A protein and the small-molecule ligand that binds it are described below.
Small molecule (SMILES): CC(=O)N[C@@H]1[C@@H](O)[C@H](O)[C@@H](CO)O[C@H]1O

Binding-site contacts:
Ligand atom C8 contacts residue ASN118 of chain 33.A at 3.6 Å.
Ligand atom N2 contacts residue TYR90 of chain 33.A at 4.2 Å.
Ligand atom O7 contacts residue TYR90 of chain 33.A at 3.8 Å.
Ligand atom C1 contacts residue ASN118 of chain 33.A at 1.4 Å.
Ligand atom C5 contacts residue THR120 of chain 33.A at 4.0 Å.
Ligand atom C7 contacts residue TYR90 of chain 33.A at 4.2 Å (hydrophobic).
Ligand atom C7 contacts residue ASN118 of chain 33.A at 3.4 Å.
Ligand atom O5 contacts residue PHE119 of chain 33.A at 4.1 Å.
Ligand atom N2 contacts residue ASP67 of chain 33.A at 4.5 Å.
Ligand atom N2 contacts residue ASN118 of chain 33.A at 2.9 Å (h-bond).
Ligand atom O5 contacts residue ASN118 of chain 33.A at 2.4 Å (h-bond).
Ligand atom C5 contacts residue ASN118 of chain 33.A at 3.6 Å.
Ligand atom C1 contacts residue THR120 of chain 33.A at 4.4 Å.
Ligand atom C6 contacts residue THR120 of chain 33.A at 3.4 Å.
Ligand atom O5 contacts residue THR89 of chain 33.A at 4.5 Å.
Ligand atom O6 contacts residue PHE119 of chain 33.A at 3.0 Å (h-bond).
Ligand atom O7 contacts residue ASP67 of chain 33.A at 2.8 Å (salt-bridge).
Ligand atom C2 contacts residue ASN118 of chain 33.A at 2.4 Å.
Ligand atom C6 contacts residue PHE119 of chain 33.A at 4.2 Å (hydrophobic).
Ligand atom C1 contacts residue THR89 of chain 33.A at 4.2 Å.
Ligand atom C7 contacts residue ASP67 of chain 33.A at 3.3 Å.
Ligand atom O6 contacts residue THR120 of chain 33.A at 3.1 Å (h-bond).
Ligand atom O7 contacts residue ASN118 of chain 33.A at 4.3 Å.
Ligand atom O5 contacts residue THR120 of chain 33.A at 3.2 Å (h-bond).
Ligand atom C8 contacts residue ASP67 of chain 33.A at 3.3 Å.
Ligand atom C5 contacts residue THR89 of chain 33.A at 4.5 Å.
Ligand atom C3 contacts residue ASN118 of chain 33.A at 3.8 Å.
Ligand atom O6 contacts residue THR89 of chain 33.A at 4.0 Å.
Ligand atom C8 contacts residue SER66 of chain 33.A at 3.3 Å.
Ligand atom C4 contacts residue ASN118 of chain 33.A at 4.2 Å.

Sequence of chain 33.A:
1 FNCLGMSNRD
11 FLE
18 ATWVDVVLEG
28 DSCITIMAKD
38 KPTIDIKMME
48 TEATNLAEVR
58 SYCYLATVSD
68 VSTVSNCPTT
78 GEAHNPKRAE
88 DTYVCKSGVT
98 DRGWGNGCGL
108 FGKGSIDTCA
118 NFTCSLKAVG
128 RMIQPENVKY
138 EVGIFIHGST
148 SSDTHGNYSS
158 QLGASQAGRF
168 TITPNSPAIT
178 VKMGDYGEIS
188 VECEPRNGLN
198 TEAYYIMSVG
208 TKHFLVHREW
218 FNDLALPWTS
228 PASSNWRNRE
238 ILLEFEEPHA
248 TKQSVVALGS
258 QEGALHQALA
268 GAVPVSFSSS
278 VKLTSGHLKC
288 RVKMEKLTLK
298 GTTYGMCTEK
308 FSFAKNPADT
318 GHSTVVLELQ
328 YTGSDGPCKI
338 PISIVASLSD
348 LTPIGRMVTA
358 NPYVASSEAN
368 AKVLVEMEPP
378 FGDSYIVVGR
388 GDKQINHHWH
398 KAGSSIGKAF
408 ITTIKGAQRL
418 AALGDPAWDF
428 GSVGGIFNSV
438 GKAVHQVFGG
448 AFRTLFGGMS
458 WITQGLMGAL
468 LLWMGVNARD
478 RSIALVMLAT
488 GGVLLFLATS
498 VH